Binding-site contacts:
Ligand atom C3 contacts residue ASN181 of chain 1.A at 3.4 Å.
Ligand atom C8 contacts residue TYR292 of chain 1.A at 3.3 Å (hydrophobic).
Ligand atom C3 contacts residue THR183 of chain 1.A at 4.4 Å.
Ligand atom C8 contacts residue PHE184 of chain 1.A at 4.0 Å (hydrophobic).
Ligand atom C5 contacts residue ASN181 of chain 1.A at 3.3 Å.
Ligand atom O3 contacts residue GLU294 of chain 1.A at 2.9 Å (salt-bridge).
Ligand atom C5 contacts residue THR183 of chain 1.A at 3.6 Å.
Ligand atom C1 contacts residue THR183 of chain 1.A at 3.8 Å.
Ligand atom C7 contacts residue ASN181 of chain 1.A at 3.9 Å.
Ligand atom C6 contacts residue GLU271 of chain 1.A at 3.3 Å.
Ligand atom C4 contacts residue ASN181 of chain 1.A at 4.0 Å.
Ligand atom C2 contacts residue ASN181 of chain 1.A at 2.5 Å.
Ligand atom C8 contacts residue ASN234 of chain 1.A at 4.1 Å.
Ligand atom C6 contacts residue GLN270 of chain 1.A at 4.1 Å.
Ligand atom O7 contacts residue THR183 of chain 1.A at 4.4 Å.
Ligand atom C2 contacts residue GLU294 of chain 1.A at 4.0 Å.
Ligand atom O5 contacts residue ASN181 of chain 1.A at 2.5 Å (h-bond).
Ligand atom O5 contacts residue GLN270 of chain 1.A at 3.4 Å.
Ligand atom N2 contacts residue GLU294 of chain 1.A at 3.7 Å.
Ligand atom C4 contacts residue GLU294 of chain 1.A at 4.2 Å.
Ligand atom C5 contacts residue GLN270 of chain 1.A at 4.4 Å.
Ligand atom O5 contacts residue THR183 of chain 1.A at 3.7 Å.
Ligand atom O4 contacts residue GLU294 of chain 1.A at 4.1 Å.
Ligand atom C3 contacts residue GLU294 of chain 1.A at 3.1 Å.
Ligand atom O7 contacts residue ASN181 of chain 1.A at 4.5 Å.
Ligand atom C1 contacts residue GLU271 of chain 1.A at 4.3 Å.
Ligand atom N2 contacts residue GLU271 of chain 1.A at 3.8 Å.
Ligand atom N2 contacts residue ASN181 of chain 1.A at 2.7 Å (h-bond).
Ligand atom C1 contacts residue GLN270 of chain 1.A at 4.0 Å.
Ligand atom C6 contacts residue THR183 of chain 1.A at 4.4 Å.
Ligand atom C1 contacts residue ASN181 of chain 1.A at 1.5 Å.
Ligand atom O6 contacts residue GLU271 of chain 1.A at 2.7 Å (salt-bridge).
Ligand atom O6 contacts residue GLN270 of chain 1.A at 3.1 Å.

A small-molecule ligand and the protein it binds are described below.
Small molecule (SMILES): CC(=O)N[C@H]1[C@H](O[C@H]2[C@H](O)[C@@H](NC(C)=O)CO[C@@H]2CO)O[C@H](CO)[C@@H](O)[C@@H]1O

Sequence of chain 1.A:
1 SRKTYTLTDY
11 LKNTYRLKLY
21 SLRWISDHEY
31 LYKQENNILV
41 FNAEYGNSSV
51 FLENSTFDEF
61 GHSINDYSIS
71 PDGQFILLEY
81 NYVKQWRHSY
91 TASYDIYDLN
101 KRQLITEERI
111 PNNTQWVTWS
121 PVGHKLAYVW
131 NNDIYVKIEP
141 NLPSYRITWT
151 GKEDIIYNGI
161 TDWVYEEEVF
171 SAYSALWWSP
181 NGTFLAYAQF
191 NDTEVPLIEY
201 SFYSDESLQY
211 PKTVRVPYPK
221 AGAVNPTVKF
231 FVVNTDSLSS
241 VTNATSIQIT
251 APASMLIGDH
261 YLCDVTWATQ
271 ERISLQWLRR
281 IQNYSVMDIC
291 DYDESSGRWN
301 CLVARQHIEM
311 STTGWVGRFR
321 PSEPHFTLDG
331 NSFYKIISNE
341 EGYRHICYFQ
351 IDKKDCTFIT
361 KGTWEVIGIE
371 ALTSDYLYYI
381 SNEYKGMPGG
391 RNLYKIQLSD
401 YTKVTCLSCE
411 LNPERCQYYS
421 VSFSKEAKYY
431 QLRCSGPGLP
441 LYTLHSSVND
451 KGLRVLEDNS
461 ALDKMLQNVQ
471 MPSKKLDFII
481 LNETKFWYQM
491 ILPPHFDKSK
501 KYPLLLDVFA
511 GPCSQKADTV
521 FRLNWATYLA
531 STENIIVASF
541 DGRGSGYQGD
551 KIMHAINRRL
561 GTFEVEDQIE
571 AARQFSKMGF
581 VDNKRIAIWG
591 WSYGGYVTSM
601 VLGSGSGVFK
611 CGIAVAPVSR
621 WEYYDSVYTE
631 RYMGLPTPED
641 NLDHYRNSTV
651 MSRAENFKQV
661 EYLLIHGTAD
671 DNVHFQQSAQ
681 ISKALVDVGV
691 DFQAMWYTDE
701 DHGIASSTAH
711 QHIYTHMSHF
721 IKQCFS